Binding-site contacts:
Ligand atom N2 contacts residue TRP61 of chain 1.C at 3.7 Å.
Ligand atom C19 contacts residue TYR93 of chain 1.C at 3.6 Å (hydrophobic).
Ligand atom C19 contacts residue GLN57 of chain 1.C at 3.0 Å.
Ligand atom C6 contacts residue PHE162 of chain 1.A at 3.5 Å (hydrophobic).
Ligand atom C28 contacts residue TYR103 of chain 1.C at 3.0 Å (hydrophobic).
Ligand atom C8 contacts residue PHE162 of chain 1.A at 3.6 Å (hydrophobic).
Ligand atom C22 contacts residue GLU58 of chain 1.C at 3.5 Å.
Ligand atom C8 contacts residue THR161 of chain 1.A at 3.8 Å.
Ligand atom C29 contacts residue TYR93 of chain 1.C at 3.7 Å (hydrophobic).
Ligand atom C9 contacts residue TYR103 of chain 1.C at 3.6 Å (hydrophobic).
Ligand atom C27 contacts residue TYR103 of chain 1.C at 3.2 Å (hydrophobic).
Ligand atom C15 contacts residue THR89 of chain 1.C at 2.9 Å.
Ligand atom C30 contacts residue GLU120 of chain 1.C at 3.0 Å.
Ligand atom C5 contacts residue TYR103 of chain 1.C at 3.7 Å (hydrophobic).
Ligand atom C7 contacts residue PHE162 of chain 1.A at 3.5 Å (hydrophobic).
Ligand atom C26 contacts residue TYR103 of chain 1.C at 3.2 Å (hydrophobic).
Ligand atom C2 contacts residue ILE100 of chain 1.C at 3.7 Å (hydrophobic).
Ligand atom C10 contacts residue TRP61 of chain 1.C at 3.7 Å (hydrophobic).
Ligand atom C19 contacts residue GLU58 of chain 1.C at 3.8 Å.
Ligand atom N4 contacts residue ASN97 of chain 1.A at 3.1 Å (h-bond).
Ligand atom N4 contacts residue THR161 of chain 1.A at 3.2 Å (h-bond).
Ligand atom C21 contacts residue GLU58 of chain 1.C at 3.5 Å.
Ligand atom C25 contacts residue TYR103 of chain 1.C at 3.3 Å (hydrophobic).
Ligand atom C9 contacts residue TYR107 of chain 1.C at 3.8 Å (hydrophobic).
Ligand atom C4 contacts residue ASN97 of chain 1.A at 3.6 Å.
Ligand atom N4 contacts residue TYR107 of chain 1.C at 3.3 Å (h-bond).
Ligand atom N3 contacts residue THR89 of chain 1.C at 3.5 Å.
Ligand atom C12 contacts residue TYR93 of chain 1.C at 3.6 Å (hydrophobic).
Ligand atom C8 contacts residue TYR107 of chain 1.C at 2.9 Å (hydrophobic).
Ligand atom N1 contacts residue TYR103 of chain 1.C at 3.4 Å.
Ligand atom C23 contacts residue GLU58 of chain 1.C at 3.6 Å.
Ligand atom C14 contacts residue TYR93 of chain 1.C at 3.7 Å (hydrophobic).
Ligand atom C30 contacts residue PHE162 of chain 1.A at 3.4 Å (hydrophobic).
Ligand atom C13 contacts residue TYR93 of chain 1.C at 3.4 Å (hydrophobic).
Ligand atom C16 contacts residue THR89 of chain 1.C at 3.3 Å.
Ligand atom C1 contacts residue TYR103 of chain 1.C at 3.6 Å (hydrophobic).
Ligand atom C9 contacts residue PHE162 of chain 1.A at 3.8 Å (hydrophobic).
Ligand atom C29 contacts residue GLN57 of chain 1.C at 3.1 Å.
Ligand atom C7 contacts residue TYR107 of chain 1.C at 3.5 Å (hydrophobic).
Ligand atom C5 contacts residue PHE162 of chain 1.A at 3.7 Å (hydrophobic).

Sequence of chain 1.C:
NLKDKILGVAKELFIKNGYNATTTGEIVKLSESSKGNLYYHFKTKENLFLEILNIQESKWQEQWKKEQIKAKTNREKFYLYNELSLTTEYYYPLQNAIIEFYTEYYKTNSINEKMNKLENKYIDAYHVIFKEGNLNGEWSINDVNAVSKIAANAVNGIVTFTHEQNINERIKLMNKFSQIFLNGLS

A small-molecule ligand and the protein it binds are described below.
Small molecule (SMILES): Cc1cc(N)c2ccccc2[n+]1CCCCCCCCCC[n+]1c(C)cc(N)c2ccccc21

Sequence of chain 1.A:
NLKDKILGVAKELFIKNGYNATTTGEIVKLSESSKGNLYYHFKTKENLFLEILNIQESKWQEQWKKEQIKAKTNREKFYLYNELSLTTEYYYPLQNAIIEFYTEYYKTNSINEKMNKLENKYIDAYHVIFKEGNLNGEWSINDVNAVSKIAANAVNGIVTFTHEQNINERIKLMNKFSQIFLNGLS